Sequence of chain 1.A:
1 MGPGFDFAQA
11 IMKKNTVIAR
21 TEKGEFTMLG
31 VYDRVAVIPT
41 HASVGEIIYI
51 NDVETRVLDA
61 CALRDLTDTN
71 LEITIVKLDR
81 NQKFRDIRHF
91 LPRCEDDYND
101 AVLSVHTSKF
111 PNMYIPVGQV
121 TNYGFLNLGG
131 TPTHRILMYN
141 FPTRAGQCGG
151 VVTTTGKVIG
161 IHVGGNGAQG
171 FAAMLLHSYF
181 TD

Binding-site contacts:
Ligand atom C8 contacts residue ARG144 of chain 1.A at 3.7 Å.
Ligand atom C6 contacts residue ARG144 of chain 1.A at 3.3 Å.
Ligand atom F contacts residue GLN147 of chain 1.A at 2.8 Å.
Ligand atom N2 contacts residue ARG144 of chain 1.A at 3.1 Å (salt-bridge).
Ligand atom C1 contacts residue ARG144 of chain 1.A at 4.3 Å.
Ligand atom C7 contacts residue PRO142 of chain 1.A at 3.1 Å (hydrophobic).
Ligand atom C7 contacts residue ARG144 of chain 1.A at 3.8 Å.
Ligand atom C8 contacts residue THR143 of chain 1.A at 4.5 Å.
Ligand atom C8 contacts residue PRO142 of chain 1.A at 3.6 Å (hydrophobic).
Ligand atom C contacts residue PHE110 of chain 1.A at 3.3 Å (hydrophobic).
Ligand atom F contacts residue ILE115 of chain 1.A at 4.5 Å.
Ligand atom C5 contacts residue ARG144 of chain 1.A at 3.6 Å.
Ligand atom C2 contacts residue PHE110 of chain 1.A at 4.1 Å (hydrophobic).
Ligand atom C7 contacts residue PHE141 of chain 1.A at 3.7 Å (hydrophobic).
Ligand atom F contacts residue MET113 of chain 1.A at 4.1 Å.
Ligand atom C6 contacts residue PRO142 of chain 1.A at 4.1 Å (hydrophobic).
Ligand atom C2 contacts residue ARG144 of chain 1.A at 4.0 Å.
Ligand atom N contacts residue ARG144 of chain 1.A at 3.8 Å.
Ligand atom C8 contacts residue GLN147 of chain 1.A at 3.9 Å.
Ligand atom C9 contacts residue GLN147 of chain 1.A at 3.8 Å.
Ligand atom C9 contacts residue ARG144 of chain 1.A at 4.0 Å.
Ligand atom C1 contacts residue PHE110 of chain 1.A at 4.0 Å (hydrophobic).
Ligand atom F contacts residue ARG144 of chain 1.A at 4.4 Å.
Ligand atom C8 contacts residue PHE141 of chain 1.A at 3.6 Å (hydrophobic).

This protein binds this small molecule.
Small molecule (SMILES): C[C@H]1CN(c2ncccc2F)CC(=O)N1